The protein below binds the small molecule below.
Small molecule (SMILES): CC(=O)N[C@@H]1[C@@H](O)[C@H](O)[C@@H](CO)O[C@H]1O

Binding-site contacts:
Ligand atom C6 contacts residue TRP366 of chain 3.C at 4.1 Å (hydrophobic).
Ligand atom O7 contacts residue ASP311 of chain 3.C at 3.0 Å (salt-bridge).
Ligand atom C3 contacts residue ASN310 of chain 3.C at 3.8 Å.
Ligand atom C7 contacts residue ASN310 of chain 3.C at 3.2 Å.
Ligand atom O6 contacts residue TRP366 of chain 3.C at 3.1 Å.
Ligand atom O7 contacts residue ASN310 of chain 3.C at 3.2 Å (h-bond).
Ligand atom C2 contacts residue ASN310 of chain 3.C at 2.5 Å.
Ligand atom N2 contacts residue ASN310 of chain 3.C at 2.8 Å (h-bond).
Ligand atom C1 contacts residue ASN310 of chain 3.C at 1.4 Å.
Ligand atom C8 contacts residue ASP311 of chain 3.C at 3.2 Å.
Ligand atom C5 contacts residue TRP366 of chain 3.C at 4.2 Å (hydrophobic).
Ligand atom C8 contacts residue ASN310 of chain 3.C at 4.3 Å.
Ligand atom O5 contacts residue ASN310 of chain 3.C at 2.4 Å (h-bond).
Ligand atom C4 contacts residue TRP366 of chain 3.C at 4.2 Å (hydrophobic).
Ligand atom C7 contacts residue ASP311 of chain 3.C at 3.5 Å.
Ligand atom C5 contacts residue ASN310 of chain 3.C at 3.7 Å.
Ligand atom C4 contacts residue ASN310 of chain 3.C at 4.3 Å.
Ligand atom O7 contacts residue ARG314 of chain 3.C at 4.3 Å.
Ligand atom O7 contacts residue THR307 of chain 3.C at 4.4 Å.
Ligand atom O5 contacts residue TRP366 of chain 3.C at 3.7 Å.

Sequence of chain 3.C:
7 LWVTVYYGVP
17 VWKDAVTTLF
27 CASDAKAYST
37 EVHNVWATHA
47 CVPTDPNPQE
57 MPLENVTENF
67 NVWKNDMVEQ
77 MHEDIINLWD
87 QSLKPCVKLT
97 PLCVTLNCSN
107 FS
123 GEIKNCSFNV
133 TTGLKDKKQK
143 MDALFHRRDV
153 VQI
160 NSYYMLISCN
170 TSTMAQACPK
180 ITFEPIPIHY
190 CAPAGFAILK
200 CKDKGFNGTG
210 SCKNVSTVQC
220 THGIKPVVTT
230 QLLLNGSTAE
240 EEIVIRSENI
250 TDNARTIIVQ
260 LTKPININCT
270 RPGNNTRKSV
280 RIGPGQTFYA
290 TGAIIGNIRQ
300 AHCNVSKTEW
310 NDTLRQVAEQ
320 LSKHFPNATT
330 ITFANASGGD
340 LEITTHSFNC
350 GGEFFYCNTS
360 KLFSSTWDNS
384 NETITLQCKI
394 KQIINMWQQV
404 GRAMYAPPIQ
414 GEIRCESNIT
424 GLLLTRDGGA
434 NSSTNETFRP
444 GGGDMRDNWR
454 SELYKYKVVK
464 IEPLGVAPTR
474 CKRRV